Sequence of chain 12.B:
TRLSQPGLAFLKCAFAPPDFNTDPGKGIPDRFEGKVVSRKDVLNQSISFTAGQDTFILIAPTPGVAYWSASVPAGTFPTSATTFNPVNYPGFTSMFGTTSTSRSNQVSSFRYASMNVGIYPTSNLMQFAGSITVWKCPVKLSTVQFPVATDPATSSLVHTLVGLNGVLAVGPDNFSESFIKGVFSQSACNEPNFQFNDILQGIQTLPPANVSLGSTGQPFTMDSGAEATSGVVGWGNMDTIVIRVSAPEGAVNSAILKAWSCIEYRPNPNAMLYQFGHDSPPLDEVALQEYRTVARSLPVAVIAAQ

This protein binds this small molecule.
Small molecule (SMILES): CC(C)[C@H](NC(=O)[C@H](CCCN=C(N)N)NC(=O)[C@@H](N)CCC(=O)O)C(=O)N[C@H](C=O)CCCCN

Binding-site contacts:
Ligand atom CG2 contacts residue PHE76 of chain 12.B at 3.8 Å (hydrophobic).